Sequence of chain 36.A:
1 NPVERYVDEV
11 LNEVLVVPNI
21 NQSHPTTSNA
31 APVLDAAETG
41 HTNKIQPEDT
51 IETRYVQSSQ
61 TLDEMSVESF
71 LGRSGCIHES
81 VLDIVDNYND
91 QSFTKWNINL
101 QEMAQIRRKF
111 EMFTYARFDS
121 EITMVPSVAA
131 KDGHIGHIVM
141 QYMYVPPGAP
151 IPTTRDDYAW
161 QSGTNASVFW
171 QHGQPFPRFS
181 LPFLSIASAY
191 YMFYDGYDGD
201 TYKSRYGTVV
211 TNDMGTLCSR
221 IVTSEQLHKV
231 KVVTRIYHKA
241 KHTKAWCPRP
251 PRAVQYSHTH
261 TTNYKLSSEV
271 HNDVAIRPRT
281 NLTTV

Binding-site contacts:
Ligand atom C6B contacts residue ILE98 of chain 36.A at 3.8 Å (hydrophobic).
Ligand atom O1 contacts residue MET214 of chain 36.A at 3.2 Å.
Ligand atom CM6 contacts residue TYR144 of chain 36.A at 3.7 Å (hydrophobic).
Ligand atom CM6 contacts residue LEU181 of chain 36.A at 3.8 Å (hydrophobic).
Ligand atom N5A contacts residue PHE179 of chain 36.A at 3.2 Å.
Ligand atom CM4 contacts residue VAL168 of chain 36.A at 3.9 Å (hydrophobic).
Ligand atom N2A contacts residue PHE179 of chain 36.A at 3.3 Å.
Ligand atom C4 contacts residue TYR190 of chain 36.A at 3.8 Å (hydrophobic).
Ligand atom C1C contacts residue MET214 of chain 36.A at 3.4 Å (hydrophobic).
Ligand atom N5A contacts residue LEU217 of chain 36.A at 3.7 Å.
Ligand atom O1 contacts residue LEU100 of chain 36.A at 3.8 Å.
Ligand atom CM2 contacts residue ILE77 of chain 36.A at 3.9 Å (hydrophobic).
Ligand atom CM3 contacts residue TYR190 of chain 36.A at 3.8 Å (hydrophobic).
Ligand atom N2 contacts residue MET214 of chain 36.A at 3.7 Å.
Ligand atom N1A contacts residue LEU217 of chain 36.A at 3.4 Å.
Ligand atom CM6 contacts residue LEU184 of chain 36.A at 3.6 Å (hydrophobic).
Ligand atom C4A contacts residue PHE179 of chain 36.A at 3.5 Å (hydrophobic).
Ligand atom N3A contacts residue PHE179 of chain 36.A at 3.6 Å.
Ligand atom C5 contacts residue LEU100 of chain 36.A at 4.0 Å (hydrophobic).
Ligand atom CM4 contacts residue TYR142 of chain 36.A at 3.9 Å (hydrophobic).
Ligand atom N2 contacts residue LEU100 of chain 36.A at 3.8 Å.
Ligand atom N1A contacts residue MET124 of chain 36.A at 3.9 Å.
Ligand atom CM4 contacts residue ALA166 of chain 36.A at 3.1 Å (hydrophobic).
Ligand atom N1A contacts residue PHE179 of chain 36.A at 3.2 Å.
Ligand atom CM2 contacts residue ILE122 of chain 36.A at 3.9 Å (hydrophobic).
Ligand atom C5 contacts residue MET214 of chain 36.A at 3.7 Å (hydrophobic).
Ligand atom C1B contacts residue LEU181 of chain 36.A at 3.9 Å (hydrophobic).
Ligand atom O1B contacts residue ILE98 of chain 36.A at 3.1 Å.
Ligand atom C1B contacts residue ILE98 of chain 36.A at 3.6 Å (hydrophobic).
Ligand atom CM4 contacts residue TYR144 of chain 36.A at 3.8 Å (hydrophobic).
Ligand atom N2A contacts residue TYR144 of chain 36.A at 4.0 Å.
Ligand atom C4A contacts residue TYR144 of chain 36.A at 3.5 Å (hydrophobic).
Ligand atom C5B contacts residue LEU181 of chain 36.A at 3.6 Å (hydrophobic).
Ligand atom C5B contacts residue TYR144 of chain 36.A at 3.7 Å (hydrophobic).
Ligand atom C3 contacts residue LEU100 of chain 36.A at 3.7 Å (hydrophobic).
Ligand atom N3A contacts residue TYR144 of chain 36.A at 3.2 Å.
Ligand atom C4 contacts residue LEU100 of chain 36.A at 3.8 Å (hydrophobic).
Ligand atom C4 contacts residue MET214 of chain 36.A at 4.0 Å (hydrophobic).
Ligand atom C3C contacts residue LEU181 of chain 36.A at 4.0 Å (hydrophobic).
Ligand atom C6B contacts residue LEU181 of chain 36.A at 3.5 Å (hydrophobic).

The protein below binds the small molecule below.
Small molecule (SMILES): Cc1cc(CCCOc2c(C)cc(-n3nnc(C)n3)cc2C)on1